Sequence of chain 1.F:
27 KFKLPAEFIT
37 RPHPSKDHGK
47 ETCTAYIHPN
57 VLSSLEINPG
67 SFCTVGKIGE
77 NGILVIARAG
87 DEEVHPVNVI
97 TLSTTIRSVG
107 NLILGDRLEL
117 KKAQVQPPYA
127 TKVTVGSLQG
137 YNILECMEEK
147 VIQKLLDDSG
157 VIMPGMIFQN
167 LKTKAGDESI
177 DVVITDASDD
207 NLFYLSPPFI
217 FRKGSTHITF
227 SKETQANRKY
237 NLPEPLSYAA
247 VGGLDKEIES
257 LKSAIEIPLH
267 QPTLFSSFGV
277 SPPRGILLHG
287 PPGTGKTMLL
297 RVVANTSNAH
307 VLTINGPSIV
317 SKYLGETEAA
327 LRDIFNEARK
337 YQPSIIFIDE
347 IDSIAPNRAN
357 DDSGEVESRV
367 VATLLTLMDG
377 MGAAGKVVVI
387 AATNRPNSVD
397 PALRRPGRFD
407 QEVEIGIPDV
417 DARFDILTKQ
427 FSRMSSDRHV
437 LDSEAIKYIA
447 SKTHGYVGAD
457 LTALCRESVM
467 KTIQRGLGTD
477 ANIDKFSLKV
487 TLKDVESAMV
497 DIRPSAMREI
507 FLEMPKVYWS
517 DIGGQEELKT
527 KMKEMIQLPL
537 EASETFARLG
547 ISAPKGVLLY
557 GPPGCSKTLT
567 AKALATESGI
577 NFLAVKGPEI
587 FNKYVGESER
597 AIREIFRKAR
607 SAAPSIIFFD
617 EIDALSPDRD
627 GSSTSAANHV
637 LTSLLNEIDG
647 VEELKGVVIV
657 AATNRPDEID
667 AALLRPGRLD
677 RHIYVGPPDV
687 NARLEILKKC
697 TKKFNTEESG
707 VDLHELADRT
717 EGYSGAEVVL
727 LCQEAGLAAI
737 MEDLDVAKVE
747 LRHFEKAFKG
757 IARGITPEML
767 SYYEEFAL

A small-molecule ligand and the protein it binds are described below.
Small molecule (SMILES): Nc1ncnc2c1ncn2[C@@H]1O[C@H](COP(=O)(O)OP(=O)(O)OP(O)(O)=S)[C@@H](O)[C@H]1O

Sequence of chain 1.A:
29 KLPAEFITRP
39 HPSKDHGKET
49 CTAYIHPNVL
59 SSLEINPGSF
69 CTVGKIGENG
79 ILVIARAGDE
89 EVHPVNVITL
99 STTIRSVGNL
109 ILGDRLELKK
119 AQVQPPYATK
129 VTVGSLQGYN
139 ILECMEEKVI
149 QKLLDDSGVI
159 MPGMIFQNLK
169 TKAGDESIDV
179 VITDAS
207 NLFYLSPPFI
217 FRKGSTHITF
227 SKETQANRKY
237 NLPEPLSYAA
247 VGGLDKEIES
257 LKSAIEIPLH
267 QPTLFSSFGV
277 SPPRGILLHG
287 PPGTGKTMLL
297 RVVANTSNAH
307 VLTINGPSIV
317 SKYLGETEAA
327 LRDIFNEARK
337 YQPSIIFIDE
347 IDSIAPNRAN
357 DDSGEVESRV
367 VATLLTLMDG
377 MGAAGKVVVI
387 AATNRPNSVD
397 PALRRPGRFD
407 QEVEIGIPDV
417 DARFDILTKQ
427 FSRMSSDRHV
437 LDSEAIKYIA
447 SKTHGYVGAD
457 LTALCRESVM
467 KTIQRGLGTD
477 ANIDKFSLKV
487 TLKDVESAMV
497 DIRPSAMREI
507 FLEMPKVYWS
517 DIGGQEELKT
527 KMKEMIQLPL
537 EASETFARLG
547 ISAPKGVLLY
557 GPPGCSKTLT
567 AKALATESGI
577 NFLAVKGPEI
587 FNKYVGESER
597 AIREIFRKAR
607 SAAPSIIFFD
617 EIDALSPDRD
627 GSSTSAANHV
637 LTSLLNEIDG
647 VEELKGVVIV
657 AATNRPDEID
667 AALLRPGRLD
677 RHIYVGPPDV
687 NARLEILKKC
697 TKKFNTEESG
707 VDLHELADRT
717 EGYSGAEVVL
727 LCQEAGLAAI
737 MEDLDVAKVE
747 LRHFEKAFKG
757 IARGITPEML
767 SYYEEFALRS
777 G

Binding-site contacts:
Ligand atom O5' contacts residue CYS561 of chain 1.F at 2.7 Å (h-bond).
Ligand atom N6 contacts residue GLY519 of chain 1.F at 3.1 Å (h-bond).
Ligand atom S1G contacts residue ARG674 of chain 1.A at 3.2 Å (salt-bridge).
Ligand atom N1 contacts residue ILE692 of chain 1.F at 3.7 Å.
Ligand atom O5' contacts residue GLY560 of chain 1.F at 3.6 Å.
Ligand atom C5 contacts residue LEU565 of chain 1.F at 3.5 Å (hydrophobic).
Ligand atom PA contacts residue CYS561 of chain 1.F at 3.0 Å.
Ligand atom C4 contacts residue LEU565 of chain 1.F at 3.7 Å (hydrophobic).
Ligand atom S1G contacts residue ASP616 of chain 1.F at 3.7 Å.
Ligand atom O1B contacts residue PRO558 of chain 1.F at 3.7 Å.
Ligand atom C6 contacts residue SER562 of chain 1.F at 3.7 Å.
Ligand atom C6 contacts residue ILE692 of chain 1.F at 3.4 Å (hydrophobic).
Ligand atom O2G contacts residue THR564 of chain 1.F at 3.4 Å.
Ligand atom O3' contacts residue ARG671 of chain 1.A at 2.8 Å (salt-bridge).
Ligand atom O2G contacts residue ASP616 of chain 1.F at 2.7 Å (salt-bridge).
Ligand atom PB contacts residue LYS563 of chain 1.F at 3.6 Å.
Ligand atom C5' contacts residue CYS561 of chain 1.F at 3.3 Å (hydrophobic).
Ligand atom C8 contacts residue LEU565 of chain 1.F at 3.6 Å (hydrophobic).
Ligand atom N7 contacts residue LEU565 of chain 1.F at 3.4 Å.
Ligand atom C2 contacts residue CYS561 of chain 1.F at 3.7 Å (hydrophobic).
Ligand atom N3 contacts residue GLY560 of chain 1.F at 3.4 Å (h-bond).
Ligand atom C4' contacts residue ARG671 of chain 1.A at 3.7 Å.
Ligand atom O2A contacts residue GLY560 of chain 1.F at 3.5 Å (h-bond).
Ligand atom O4' contacts residue CYS561 of chain 1.F at 3.6 Å.
Ligand atom O3G contacts residue THR564 of chain 1.F at 3.2 Å.
Ligand atom O1A contacts residue THR564 of chain 1.F at 2.8 Å (h-bond).
Ligand atom O1B contacts residue PRO559 of chain 1.F at 3.6 Å.
Ligand atom O4' contacts residue GLY560 of chain 1.F at 3.6 Å.
Ligand atom N1 contacts residue SER562 of chain 1.F at 2.8 Å (h-bond).
Ligand atom N6 contacts residue ILE692 of chain 1.F at 3.1 Å.
Ligand atom O2A contacts residue LYS563 of chain 1.F at 2.9 Å (salt-bridge).
Ligand atom PG contacts residue ASP616 of chain 1.F at 3.7 Å.
Ligand atom S1G contacts residue GLU617 of chain 1.F at 3.3 Å (salt-bridge).
Ligand atom O1B contacts residue GLY560 of chain 1.F at 3.6 Å (h-bond).
Ligand atom O2A contacts residue CYS561 of chain 1.F at 2.7 Å (h-bond).
Ligand atom O1A contacts residue CYS561 of chain 1.F at 3.5 Å (h-bond).
Ligand atom N3 contacts residue CYS561 of chain 1.F at 3.7 Å.
Ligand atom O2B contacts residue ARG671 of chain 1.A at 3.7 Å.
Ligand atom C2 contacts residue SER562 of chain 1.F at 2.9 Å.
Ligand atom O1B contacts residue LYS563 of chain 1.F at 2.2 Å (salt-bridge).